Sequence of chain 1.B:
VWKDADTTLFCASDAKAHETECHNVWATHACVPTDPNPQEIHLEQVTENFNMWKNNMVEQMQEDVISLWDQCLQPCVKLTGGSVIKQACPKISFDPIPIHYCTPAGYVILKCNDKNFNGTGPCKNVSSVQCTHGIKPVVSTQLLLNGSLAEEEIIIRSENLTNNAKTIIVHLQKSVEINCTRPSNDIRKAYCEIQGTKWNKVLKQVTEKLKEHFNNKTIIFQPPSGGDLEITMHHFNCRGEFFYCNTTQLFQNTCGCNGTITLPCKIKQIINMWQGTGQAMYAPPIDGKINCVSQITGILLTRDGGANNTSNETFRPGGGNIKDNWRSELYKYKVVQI

Binding-site contacts:
Ligand atom C2 contacts residue ASN223 of chain 1.B at 2.5 Å.
Ligand atom O6 contacts residue ASN223 of chain 1.B at 4.0 Å.
Ligand atom C4 contacts residue ASN223 of chain 1.B at 4.3 Å.
Ligand atom C7 contacts residue ASN223 of chain 1.B at 3.3 Å.
Ligand atom C8 contacts residue ASN223 of chain 1.B at 4.3 Å.
Ligand atom O5 contacts residue ASN223 of chain 1.B at 2.5 Å (h-bond).
Ligand atom N2 contacts residue ASN223 of chain 1.B at 2.8 Å (h-bond).
Ligand atom C3 contacts residue ASN223 of chain 1.B at 3.7 Å.
Ligand atom O7 contacts residue ASN223 of chain 1.B at 3.3 Å (h-bond).
Ligand atom C5 contacts residue ASN223 of chain 1.B at 3.6 Å.
Ligand atom C1 contacts residue ASN223 of chain 1.B at 1.4 Å.

A protein and the small-molecule ligand that binds it are described below.
Small molecule (SMILES): CC(=O)N[C@@H]1[C@@H](O)[C@H](O)[C@@H](CO)O[C@H]1O